Binding-site contacts:
Ligand atom C7 contacts residue SER51 of chain 1.E at 4.3 Å.
Ligand atom C8 contacts residue SER51 of chain 1.E at 3.1 Å.
Ligand atom O5 contacts residue ASN70 of chain 1.E at 2.3 Å (h-bond).
Ligand atom C7 contacts residue ASN70 of chain 1.E at 3.5 Å.
Ligand atom O7 contacts residue SER72 of chain 1.E at 3.0 Å.
Ligand atom O7 contacts residue ILE71 of chain 1.E at 4.5 Å.
Ligand atom C8 contacts residue ASN70 of chain 1.E at 3.6 Å.
Ligand atom O7 contacts residue ASN70 of chain 1.E at 4.3 Å.
Ligand atom C4 contacts residue ASN70 of chain 1.E at 4.3 Å.
Ligand atom N2 contacts residue ASN70 of chain 1.E at 3.1 Å (h-bond).
Ligand atom C5 contacts residue ASN70 of chain 1.E at 3.5 Å.
Ligand atom C1 contacts residue ASN70 of chain 1.E at 1.4 Å.
Ligand atom C7 contacts residue SER72 of chain 1.E at 3.9 Å.
Ligand atom C3 contacts residue ASN70 of chain 1.E at 3.9 Å.
Ligand atom C8 contacts residue SER72 of chain 1.E at 3.8 Å.
Ligand atom C8 contacts residue ILE71 of chain 1.E at 4.4 Å (hydrophobic).
Ligand atom C2 contacts residue ASN70 of chain 1.E at 2.7 Å.

Sequence of chain 1.E:
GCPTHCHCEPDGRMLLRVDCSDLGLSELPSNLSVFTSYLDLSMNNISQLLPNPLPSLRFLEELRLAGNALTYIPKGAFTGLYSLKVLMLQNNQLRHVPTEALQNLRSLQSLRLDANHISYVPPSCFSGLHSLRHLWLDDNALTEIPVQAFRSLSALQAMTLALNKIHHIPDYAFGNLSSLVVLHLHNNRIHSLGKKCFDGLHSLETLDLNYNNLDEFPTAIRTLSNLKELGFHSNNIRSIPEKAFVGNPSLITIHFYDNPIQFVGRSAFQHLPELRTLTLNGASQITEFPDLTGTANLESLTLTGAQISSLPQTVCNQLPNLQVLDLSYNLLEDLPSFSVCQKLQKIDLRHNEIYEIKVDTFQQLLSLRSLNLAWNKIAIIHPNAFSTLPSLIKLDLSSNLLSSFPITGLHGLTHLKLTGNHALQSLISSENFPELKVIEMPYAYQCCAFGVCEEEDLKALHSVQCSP

This small molecule binds to this protein.
Small molecule (SMILES): CC(=O)N[C@@H]1[C@@H](O)[C@H](O)[C@@H](CO)O[C@H]1O